Sequence of chain 1.C:
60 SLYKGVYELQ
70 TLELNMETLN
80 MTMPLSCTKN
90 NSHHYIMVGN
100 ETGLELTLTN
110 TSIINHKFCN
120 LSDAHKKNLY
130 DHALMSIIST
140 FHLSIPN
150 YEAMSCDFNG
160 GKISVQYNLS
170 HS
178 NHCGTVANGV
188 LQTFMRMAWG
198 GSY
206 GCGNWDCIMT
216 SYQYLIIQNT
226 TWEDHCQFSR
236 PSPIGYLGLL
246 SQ

The protein below binds the small molecule below.
Small molecule (SMILES): CC(=O)N[C@H]1[C@H](O[C@H]2[C@H](O)[C@@H](NC(C)=O)CO[C@@H]2CO)O[C@H](CO)[C@@H](O)[C@@H]1O

Binding-site contacts:
Ligand atom C7 contacts residue GLU100 of chain 1.C at 3.7 Å.
Ligand atom N2 contacts residue GLU100 of chain 1.C at 3.0 Å (salt-bridge).
Ligand atom C2 contacts residue ASN99 of chain 1.C at 2.5 Å.
Ligand atom C8 contacts residue ASN99 of chain 1.C at 3.6 Å.
Ligand atom O7 contacts residue ASN99 of chain 1.C at 3.5 Å (h-bond).
Ligand atom C3 contacts residue GLU100 of chain 1.C at 4.3 Å.
Ligand atom N2 contacts residue ASN99 of chain 1.C at 2.9 Å (h-bond).
Ligand atom C8 contacts residue GLU100 of chain 1.C at 3.4 Å.
Ligand atom C3 contacts residue ASN99 of chain 1.C at 3.9 Å.
Ligand atom C5 contacts residue ASN99 of chain 1.C at 3.8 Å.
Ligand atom C7 contacts residue ASN99 of chain 1.C at 3.3 Å.
Ligand atom O5 contacts residue ASN99 of chain 1.C at 2.5 Å (h-bond).
Ligand atom C4 contacts residue ASN99 of chain 1.C at 4.4 Å.
Ligand atom C1 contacts residue GLU100 of chain 1.C at 4.3 Å.
Ligand atom C1 contacts residue ASN99 of chain 1.C at 1.5 Å.
Ligand atom C2 contacts residue GLU100 of chain 1.C at 4.0 Å.